Binding-site contacts:
Ligand atom O4 contacts residue LYS120 of chain 1.C at 3.3 Å.
Ligand atom C8 contacts residue NOF1 of chain 1.G at 2.0 Å.
Ligand atom C2 contacts residue ALA111 of chain 1.A at 3.4 Å (hydrophobic).
Ligand atom C29 contacts residue TYR42 of chain 1.A at 3.5 Å (hydrophobic).
Ligand atom N3 contacts residue SER44 of chain 1.A at 3.0 Å (h-bond).
Ligand atom S1 contacts residue TRP78 of chain 1.A at 3.5 Å.
Ligand atom C25 contacts residue TRP119 of chain 1.C at 3.5 Å (hydrophobic).
Ligand atom C15 contacts residue LEU109 of chain 1.A at 3.6 Å (hydrophobic).
Ligand atom C34 contacts residue LYS120 of chain 1.C at 3.2 Å.
Ligand atom O2 contacts residue ASN22 of chain 1.A at 3.0 Å (h-bond).
Ligand atom C6 contacts residue NOF1 of chain 1.G at 2.5 Å.
Ligand atom C10 contacts residue SER121 of chain 1.A at 3.6 Å.
Ligand atom C7 contacts residue NOF1 of chain 1.G at 3.4 Å.
Ligand atom O2 contacts residue TYR42 of chain 1.A at 2.6 Å (h-bond).
Ligand atom C5 contacts residue NOF1 of chain 1.G at 3.3 Å.
Ligand atom C21 contacts residue ASN48 of chain 1.A at 3.6 Å.
Ligand atom C30 contacts residue NOF1 of chain 1.G at 2.5 Å.
Ligand atom N3 contacts residue VAL46 of chain 1.A at 3.5 Å.
Ligand atom C18 contacts residue ALA111 of chain 1.A at 3.5 Å (hydrophobic).
Ligand atom C31 contacts residue LYS120 of chain 1.C at 3.5 Å.
Ligand atom N2 contacts residue SER87 of chain 1.A at 3.0 Å (h-bond).
Ligand atom O2 contacts residue SER26 of chain 1.A at 2.7 Å (h-bond).
Ligand atom C17 contacts residue ALA85 of chain 1.A at 3.2 Å (hydrophobic).
Ligand atom C19 contacts residue ALA85 of chain 1.A at 3.4 Å (hydrophobic).
Ligand atom N5 contacts residue NOF1 of chain 1.G at 3.3 Å.
Ligand atom C21 contacts residue TRP78 of chain 1.A at 3.5 Å (hydrophobic).
Ligand atom C32 contacts residue LYS120 of chain 1.C at 3.3 Å.
Ligand atom N4 contacts residue ASP127 of chain 1.A at 3.0 Å (salt-bridge).
Ligand atom C19 contacts residue ALA111 of chain 1.A at 3.5 Å (hydrophobic).
Ligand atom O1 contacts residue ASN48 of chain 1.A at 2.8 Å (h-bond).
Ligand atom C28 contacts residue TRP107 of chain 1.A at 3.6 Å (hydrophobic).
Ligand atom C24 contacts residue SER44 of chain 1.A at 3.4 Å.
Ligand atom S1 contacts residue THR89 of chain 1.A at 3.3 Å (h-bond).
Ligand atom C10 contacts residue LYS120 of chain 1.A at 3.3 Å.
Ligand atom O3 contacts residue NOF1 of chain 1.G at 1.7 Å.
Ligand atom C26 contacts residue TRP119 of chain 1.C at 3.6 Å (hydrophobic).
Ligand atom C17 contacts residue SER87 of chain 1.A at 3.6 Å.
Ligand atom O1 contacts residue GLY47 of chain 1.A at 3.5 Å.
Ligand atom C9 contacts residue LYS120 of chain 1.A at 3.4 Å.
Ligand atom C27 contacts residue TRP107 of chain 1.A at 3.5 Å (hydrophobic).

The protein below binds the small molecule below.
Small molecule (SMILES): CC(C)(C)OC(=O)N1c2ccc(NC(=O)CCCC[C@@H]3SC[C@@H]4NC(=O)N[C@@H]43)c3ccc[n+](c23)[Ir]12345(Cl)C1(C)C2(C)C3(C)C4(C)C15C

Sequence of chain 1.A:
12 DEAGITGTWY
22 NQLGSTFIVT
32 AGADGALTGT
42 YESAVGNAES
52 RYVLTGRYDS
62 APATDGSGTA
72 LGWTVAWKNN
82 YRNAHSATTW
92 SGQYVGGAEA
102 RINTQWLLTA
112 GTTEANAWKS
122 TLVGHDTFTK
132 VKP

Sequence of chain 1.C:
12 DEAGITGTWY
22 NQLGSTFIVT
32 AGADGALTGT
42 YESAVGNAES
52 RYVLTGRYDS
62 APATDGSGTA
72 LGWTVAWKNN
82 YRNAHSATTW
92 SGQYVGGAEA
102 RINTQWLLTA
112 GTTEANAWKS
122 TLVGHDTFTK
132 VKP